Sequence of chain 1.A:
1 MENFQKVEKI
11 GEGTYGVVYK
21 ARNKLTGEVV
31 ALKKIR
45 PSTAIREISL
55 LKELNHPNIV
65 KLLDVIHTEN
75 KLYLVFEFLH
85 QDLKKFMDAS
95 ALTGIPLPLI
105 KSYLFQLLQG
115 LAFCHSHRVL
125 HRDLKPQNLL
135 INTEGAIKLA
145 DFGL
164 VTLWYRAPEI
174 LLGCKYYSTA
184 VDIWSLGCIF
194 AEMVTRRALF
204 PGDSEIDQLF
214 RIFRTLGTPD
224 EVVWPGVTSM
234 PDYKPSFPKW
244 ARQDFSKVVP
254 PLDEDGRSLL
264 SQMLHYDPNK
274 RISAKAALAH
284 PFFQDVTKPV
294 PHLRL

This protein binds this small molecule.
Small molecule (SMILES): O=S1(=O)NCCCNc2nc(ncc2Br)Nc2cccc1c2

Binding-site contacts:
Ligand atom O15 contacts residue ASP86 of chain 1.A at 2.7 Å (salt-bridge).
Ligand atom C19 contacts residue GLN85 of chain 1.A at 4.0 Å.
Ligand atom C2 contacts residue LEU134 of chain 1.A at 3.6 Å (hydrophobic).
Ligand atom C16 contacts residue HIS84 of chain 1.A at 3.6 Å.
Ligand atom BR1 contacts residue ALA31 of chain 1.A at 3.9 Å.
Ligand atom N21 contacts residue LEU83 of chain 1.A at 1.9 Å (h-bond).
Ligand atom C4 contacts residue LEU83 of chain 1.A at 2.8 Å (hydrophobic).
Ligand atom N3 contacts residue GLU81 of chain 1.A at 4.0 Å.
Ligand atom C4 contacts residue LEU134 of chain 1.A at 3.7 Å (hydrophobic).
Ligand atom C18 contacts residue PHE82 of chain 1.A at 3.1 Å (hydrophobic).
Ligand atom C17 contacts residue HIS84 of chain 1.A at 3.2 Å.
Ligand atom C18 contacts residue HIS84 of chain 1.A at 3.4 Å.
Ligand atom C6 contacts residue LEU134 of chain 1.A at 3.8 Å (hydrophobic).
Ligand atom N7 contacts residue VAL18 of chain 1.A at 3.7 Å.
Ligand atom C19 contacts residue PHE82 of chain 1.A at 3.7 Å (hydrophobic).
Ligand atom N13 contacts residue ILE10 of chain 1.A at 3.1 Å (h-bond).
Ligand atom N21 contacts residue PHE82 of chain 1.A at 3.3 Å.
Ligand atom S14 contacts residue ASP86 of chain 1.A at 3.6 Å (salt-bridge).
Ligand atom N13 contacts residue ASP86 of chain 1.A at 3.2 Å (salt-bridge).
Ligand atom C19 contacts residue LEU83 of chain 1.A at 2.6 Å (hydrophobic).
Ligand atom C2 contacts residue ALA31 of chain 1.A at 3.5 Å (hydrophobic).
Ligand atom N5 contacts residue LEU134 of chain 1.A at 3.6 Å.
Ligand atom O15 contacts residue GLN85 of chain 1.A at 3.6 Å.
Ligand atom C2 contacts residue GLU81 of chain 1.A at 3.3 Å.
Ligand atom O14 contacts residue LYS89 of chain 1.A at 3.6 Å.
Ligand atom N3 contacts residue PHE82 of chain 1.A at 3.6 Å.
Ligand atom C1 contacts residue ALA31 of chain 1.A at 3.5 Å (hydrophobic).
Ligand atom N3 contacts residue LEU83 of chain 1.A at 2.9 Å (h-bond).
Ligand atom C1 contacts residue LEU134 of chain 1.A at 3.5 Å (hydrophobic).
Ligand atom C20 contacts residue LEU83 of chain 1.A at 3.7 Å (hydrophobic).
Ligand atom C19 contacts residue HIS84 of chain 1.A at 3.8 Å.
Ligand atom C9 contacts residue ILE10 of chain 1.A at 3.7 Å (hydrophobic).
Ligand atom BR1 contacts residue PHE80 of chain 1.A at 3.9 Å.
Ligand atom N5 contacts residue ILE10 of chain 1.A at 3.5 Å.
Ligand atom C4 contacts residue PHE82 of chain 1.A at 3.8 Å (hydrophobic).
Ligand atom O14 contacts residue ILE10 of chain 1.A at 3.8 Å.
Ligand atom C10 contacts residue ASP86 of chain 1.A at 3.3 Å.
Ligand atom C4 contacts residue ILE10 of chain 1.A at 4.0 Å (hydrophobic).
Ligand atom C18 contacts residue LEU83 of chain 1.A at 3.0 Å (hydrophobic).
Ligand atom C2 contacts residue LEU83 of chain 1.A at 3.7 Å (hydrophobic).